Sequence of chain 8.QA:
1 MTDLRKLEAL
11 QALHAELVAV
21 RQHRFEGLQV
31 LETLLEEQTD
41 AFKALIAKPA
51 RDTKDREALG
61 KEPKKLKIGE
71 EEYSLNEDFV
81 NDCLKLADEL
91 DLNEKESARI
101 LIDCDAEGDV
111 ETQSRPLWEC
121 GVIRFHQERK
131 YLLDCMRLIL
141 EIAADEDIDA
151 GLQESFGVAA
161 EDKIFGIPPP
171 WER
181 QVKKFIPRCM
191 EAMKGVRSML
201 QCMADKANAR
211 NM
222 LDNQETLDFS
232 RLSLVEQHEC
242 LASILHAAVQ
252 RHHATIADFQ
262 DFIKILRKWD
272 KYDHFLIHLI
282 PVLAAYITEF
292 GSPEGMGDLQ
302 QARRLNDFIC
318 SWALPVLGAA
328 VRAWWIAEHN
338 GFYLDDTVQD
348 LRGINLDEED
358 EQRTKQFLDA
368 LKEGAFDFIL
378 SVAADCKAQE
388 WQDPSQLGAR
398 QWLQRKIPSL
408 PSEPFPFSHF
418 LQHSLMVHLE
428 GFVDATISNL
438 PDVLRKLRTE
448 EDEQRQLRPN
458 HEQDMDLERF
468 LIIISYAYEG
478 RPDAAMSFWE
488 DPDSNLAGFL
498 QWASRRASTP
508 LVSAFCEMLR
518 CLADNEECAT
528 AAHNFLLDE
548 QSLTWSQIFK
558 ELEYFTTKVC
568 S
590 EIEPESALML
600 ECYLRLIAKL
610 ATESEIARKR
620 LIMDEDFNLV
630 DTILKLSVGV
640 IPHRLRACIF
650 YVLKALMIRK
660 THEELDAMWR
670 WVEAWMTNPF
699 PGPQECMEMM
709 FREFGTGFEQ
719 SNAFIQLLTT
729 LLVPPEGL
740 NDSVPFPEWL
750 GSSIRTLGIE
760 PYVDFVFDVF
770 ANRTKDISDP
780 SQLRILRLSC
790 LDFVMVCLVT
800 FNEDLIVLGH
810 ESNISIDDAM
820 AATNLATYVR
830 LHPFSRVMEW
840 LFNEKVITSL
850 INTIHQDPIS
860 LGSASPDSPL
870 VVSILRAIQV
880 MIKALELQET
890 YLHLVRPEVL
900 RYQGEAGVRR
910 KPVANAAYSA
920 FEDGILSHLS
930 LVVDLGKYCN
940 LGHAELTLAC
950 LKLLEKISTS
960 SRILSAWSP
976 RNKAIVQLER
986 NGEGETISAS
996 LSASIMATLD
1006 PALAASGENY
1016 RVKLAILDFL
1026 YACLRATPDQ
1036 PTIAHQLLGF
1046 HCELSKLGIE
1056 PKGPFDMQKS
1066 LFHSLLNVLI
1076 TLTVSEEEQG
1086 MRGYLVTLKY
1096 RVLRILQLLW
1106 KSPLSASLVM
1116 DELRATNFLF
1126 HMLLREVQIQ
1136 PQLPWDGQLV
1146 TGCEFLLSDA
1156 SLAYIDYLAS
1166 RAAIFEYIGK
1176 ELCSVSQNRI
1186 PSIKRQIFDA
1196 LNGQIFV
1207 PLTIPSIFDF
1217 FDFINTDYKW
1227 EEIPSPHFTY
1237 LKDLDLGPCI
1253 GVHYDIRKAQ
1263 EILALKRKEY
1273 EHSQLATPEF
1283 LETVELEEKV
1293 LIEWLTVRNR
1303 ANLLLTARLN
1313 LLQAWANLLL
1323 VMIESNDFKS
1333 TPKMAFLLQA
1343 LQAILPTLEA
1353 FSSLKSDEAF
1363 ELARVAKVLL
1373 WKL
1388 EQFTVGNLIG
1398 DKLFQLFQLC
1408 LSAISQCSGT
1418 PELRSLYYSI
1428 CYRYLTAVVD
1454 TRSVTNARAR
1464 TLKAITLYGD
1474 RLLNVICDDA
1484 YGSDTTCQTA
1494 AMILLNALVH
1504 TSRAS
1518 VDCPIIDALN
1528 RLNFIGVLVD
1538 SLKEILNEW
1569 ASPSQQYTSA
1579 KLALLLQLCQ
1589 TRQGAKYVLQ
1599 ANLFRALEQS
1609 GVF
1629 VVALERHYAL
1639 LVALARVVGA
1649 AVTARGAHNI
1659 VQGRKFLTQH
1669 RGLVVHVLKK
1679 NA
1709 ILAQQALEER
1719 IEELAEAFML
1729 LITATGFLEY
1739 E

Binding-site contacts:
Ligand atom CE2 contacts residue ASN1072 of chain 8.QA at 4.4 Å.
Ligand atom SD contacts residue ASN1072 of chain 8.QA at 3.7 Å.
Ligand atom CG contacts residue ASN1072 of chain 8.QA at 4.2 Å.
Ligand atom CG contacts residue ALA1120 of chain 8.QA at 4.4 Å (hydrophobic).
Ligand atom CB contacts residue THR1121 of chain 8.QA at 3.3 Å.
Ligand atom CD2 contacts residue GLN1063 of chain 8.QA at 3.6 Å.
Ligand atom CG2 contacts residue GLN1063 of chain 8.QA at 3.3 Å.
Ligand atom CG contacts residue HIS1126 of chain 8.QA at 4.3 Å.
Ligand atom CD1 contacts residue GLN1063 of chain 8.QA at 3.8 Å.
Ligand atom CD2 contacts residue HIS1126 of chain 8.QA at 3.4 Å.
Ligand atom CE1 contacts residue THR1121 of chain 8.QA at 3.9 Å.
Ligand atom CZ contacts residue ASN1072 of chain 8.QA at 3.5 Å.
Ligand atom CA contacts residue GLN1063 of chain 8.QA at 4.3 Å.
Ligand atom CE1 contacts residue ASN1072 of chain 8.QA at 3.3 Å.
Ligand atom CD1 contacts residue THR1121 of chain 8.QA at 3.0 Å.
Ligand atom CD2 contacts residue THR1121 of chain 8.QA at 4.0 Å.
Ligand atom CD2 contacts residue ALA1120 of chain 8.QA at 3.5 Å (hydrophobic).
Ligand atom CB contacts residue GLN1063 of chain 8.QA at 4.5 Å.
Ligand atom C contacts residue GLN1063 of chain 8.QA at 3.9 Å.
Ligand atom O contacts residue GLN1063 of chain 8.QA at 2.9 Å (h-bond).
Ligand atom OH contacts residue HIS1068 of chain 8.QA at 3.8 Å.
Ligand atom CD2 contacts residue PHE1125 of chain 8.QA at 4.2 Å (hydrophobic).
Ligand atom CA contacts residue HIS1126 of chain 8.QA at 4.3 Å.
Ligand atom CD2 contacts residue LEU1129 of chain 8.QA at 4.2 Å (hydrophobic).
Ligand atom O contacts residue VAL1202 of chain 8.QA at 3.2 Å.
Ligand atom O contacts residue HIS1126 of chain 8.QA at 3.3 Å (h-bond).
Ligand atom CD1 contacts residue ASN1122 of chain 8.QA at 4.3 Å.
Ligand atom CG contacts residue THR1121 of chain 8.QA at 3.3 Å.
Ligand atom OH contacts residue ASN1072 of chain 8.QA at 3.1 Å (h-bond).
Ligand atom CD1 contacts residue PHE1125 of chain 8.QA at 3.6 Å (hydrophobic).
Ligand atom CD1 contacts residue ALA1120 of chain 8.QA at 4.3 Å (hydrophobic).
Ligand atom CD1 contacts residue ASN1072 of chain 8.QA at 4.0 Å.
Ligand atom OH contacts residue GLN1063 of chain 8.QA at 3.7 Å.
Ligand atom O contacts residue THR1121 of chain 8.QA at 4.0 Å.
Ligand atom C contacts residue VAL1202 of chain 8.QA at 4.2 Å (hydrophobic).
Ligand atom CD2 contacts residue THR1121 of chain 8.QA at 4.3 Å.
Ligand atom CE2 contacts residue GLN1063 of chain 8.QA at 3.3 Å.
Ligand atom CZ contacts residue GLN1063 of chain 8.QA at 4.1 Å.
Ligand atom C contacts residue HIS1126 of chain 8.QA at 4.0 Å.
Ligand atom CG contacts residue GLN1063 of chain 8.QA at 4.3 Å.

The protein below binds the small molecule below.
Small molecule (SMILES): CC[C@H](C)[C@H](N)C(=O)N[C@@H](CC(C)C)C(=O)N1CCC[C@H]1C(=O)N[C@@H](CCSC)C(=O)N[C@@H](Cc1ccc(O)cc1)C(=O)N[C@@H](CCCCN)C(=O)N[C@@H](CC(C)C)C(=O)N[C@@H](CO)C(=O)N1CCC[C@H]1C=O